This small molecule binds to this protein.
Small molecule (SMILES): CC[C@H](C)[C@H](N)C(=O)O

Sequence of chain 1.Z:
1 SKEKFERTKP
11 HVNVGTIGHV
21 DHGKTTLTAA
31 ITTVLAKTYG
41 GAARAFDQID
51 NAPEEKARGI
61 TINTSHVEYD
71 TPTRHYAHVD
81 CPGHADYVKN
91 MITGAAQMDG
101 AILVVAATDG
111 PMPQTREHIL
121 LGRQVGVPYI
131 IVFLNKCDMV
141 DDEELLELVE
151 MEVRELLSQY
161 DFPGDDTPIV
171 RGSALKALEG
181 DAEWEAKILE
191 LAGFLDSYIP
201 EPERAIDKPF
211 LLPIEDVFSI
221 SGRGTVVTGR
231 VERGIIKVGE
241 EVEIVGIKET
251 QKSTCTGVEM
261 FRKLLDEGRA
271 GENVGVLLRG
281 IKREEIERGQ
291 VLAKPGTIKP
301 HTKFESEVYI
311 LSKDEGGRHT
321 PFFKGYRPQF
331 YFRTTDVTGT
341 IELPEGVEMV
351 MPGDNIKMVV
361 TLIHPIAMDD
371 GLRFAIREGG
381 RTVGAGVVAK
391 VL

Binding-site contacts:
Ligand atom CD1 contacts residue GLY229 of chain 1.Z at 4.5 Å.
Ligand atom CA contacts residue ASN273 of chain 1.Z at 4.1 Å.
Ligand atom O contacts residue VAL274 of chain 1.Z at 4.4 Å.
Ligand atom CB contacts residue ASN273 of chain 1.Z at 4.2 Å.
Ligand atom N contacts residue ARG262 of chain 1.Z at 4.4 Å.
Ligand atom C contacts residue THR228 of chain 1.Z at 4.5 Å.
Ligand atom N contacts residue MET260 of chain 1.Z at 4.0 Å.
Ligand atom O contacts residue GLY275 of chain 1.Z at 3.7 Å.
Ligand atom O contacts residue THR228 of chain 1.Z at 3.6 Å.
Ligand atom C contacts residue PHE261 of chain 1.Z at 4.5 Å (hydrophobic).
Ligand atom CG1 contacts residue THR228 of chain 1.Z at 3.6 Å.
Ligand atom CG1 contacts residue VAL274 of chain 1.Z at 4.1 Å (hydrophobic).
Ligand atom CD1 contacts residue GLU215 of chain 1.Z at 4.2 Å.
Ligand atom CD1 contacts residue THR228 of chain 1.Z at 3.8 Å.
Ligand atom N contacts residue PHE261 of chain 1.Z at 2.8 Å (h-bond).
Ligand atom CA contacts residue PHE261 of chain 1.Z at 3.9 Å (hydrophobic).
Ligand atom CD1 contacts residue ASN273 of chain 1.Z at 3.2 Å.
Ligand atom CG1 contacts residue ASN273 of chain 1.Z at 3.9 Å.
Ligand atom CD1 contacts residue HIS66 of chain 1.Z at 4.0 Å.